Sequence of chain 1.M:
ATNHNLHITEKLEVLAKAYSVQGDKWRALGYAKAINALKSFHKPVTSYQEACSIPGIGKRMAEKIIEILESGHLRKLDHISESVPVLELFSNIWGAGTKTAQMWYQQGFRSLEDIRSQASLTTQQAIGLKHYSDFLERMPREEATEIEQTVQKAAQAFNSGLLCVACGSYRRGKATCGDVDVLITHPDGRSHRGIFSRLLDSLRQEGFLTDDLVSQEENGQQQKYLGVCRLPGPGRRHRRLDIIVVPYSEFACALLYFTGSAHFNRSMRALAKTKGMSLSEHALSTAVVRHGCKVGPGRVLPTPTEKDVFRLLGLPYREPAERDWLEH

Binding-site contacts:
Ligand atom OP2 contacts residue GLY102 of chain 1.M at 3.8 Å.
Ligand atom OP1 contacts residue ARG245 of chain 1.M at 2.9 Å (salt-bridge).
Ligand atom N4 contacts residue 1S01 of chain 1.PA at 3.6 Å (h-bond).
Ligand atom OP1 contacts residue LYS104 of chain 1.M at 3.8 Å.
Ligand atom C5' contacts residue GLY102 of chain 1.M at 3.4 Å.
Ligand atom OP2 contacts residue CA1 of chain 1.SA at 3.8 Å.
Ligand atom OP1 contacts residue GLY102 of chain 1.M at 2.7 Å (h-bond).
Ligand atom OP1 contacts residue ILE98 of chain 1.M at 3.6 Å (h-bond).
Ligand atom OP1 contacts residue TRP99 of chain 1.M at 3.1 Å (h-bond).
Ligand atom C4' contacts residue LYS229 of chain 1.M at 3.7 Å.
Ligand atom C4' contacts residue TRP99 of chain 1.M at 3.6 Å (hydrophobic).
Ligand atom O3' contacts residue TRP99 of chain 1.M at 3.4 Å.
Ligand atom C1' contacts residue LYS229 of chain 1.M at 3.8 Å.
Ligand atom O3' contacts residue ALA101 of chain 1.M at 3.7 Å.
Ligand atom O3' contacts residue PHE263 of chain 1.M at 3.7 Å.
Ligand atom OP1 contacts residue LYS104 of chain 1.M at 3.5 Å.
Ligand atom O5' contacts residue GLY102 of chain 1.M at 3.4 Å (h-bond).
Ligand atom OP1 contacts residue THR105 of chain 1.M at 2.6 Å (h-bond).
Ligand atom C3' contacts residue LYS229 of chain 1.M at 3.7 Å.
Ligand atom OP2 contacts residue LYS104 of chain 1.M at 3.0 Å (salt-bridge).
Ligand atom O3' contacts residue THR105 of chain 1.M at 3.9 Å.
Ligand atom O3' contacts residue GLY100 of chain 1.M at 3.4 Å.
Ligand atom O3' contacts residue LYS104 of chain 1.M at 3.8 Å.
Ligand atom OP1 contacts residue ALA101 of chain 1.M at 3.4 Å (h-bond).
Ligand atom P contacts residue CA1 of chain 1.SA at 3.5 Å.
Ligand atom OP1 contacts residue GLY100 of chain 1.M at 2.9 Å (h-bond).
Ligand atom P contacts residue THR105 of chain 1.M at 3.8 Å.
Ligand atom C5 contacts residue 1S01 of chain 1.PA at 3.6 Å.
Ligand atom C4 contacts residue 1S01 of chain 1.PA at 3.8 Å.
Ligand atom OP1 contacts residue ALA101 of chain 1.M at 3.9 Å.
Ligand atom OP1 contacts residue TRP99 of chain 1.M at 3.8 Å.
Ligand atom C5' contacts residue GLY100 of chain 1.M at 3.4 Å.
Ligand atom OP1 contacts residue CA1 of chain 1.SA at 2.4 Å.
Ligand atom O2 contacts residue TYR262 of chain 1.M at 3.8 Å.
Ligand atom C4' contacts residue GLY100 of chain 1.M at 3.5 Å.
Ligand atom C5' contacts residue TRP99 of chain 1.M at 3.9 Å (hydrophobic).
Ligand atom OP2 contacts residue THR103 of chain 1.M at 3.5 Å (h-bond).
Ligand atom P contacts residue LYS104 of chain 1.M at 3.8 Å.
Ligand atom P contacts residue GLY102 of chain 1.M at 3.6 Å.
Ligand atom O3' contacts residue LYS229 of chain 1.M at 2.9 Å (salt-bridge).

The protein below binds the small molecule below.
Small molecule (SMILES): Cc1cn([C@H]2C[C@H](O[P](=O)(O)OC[C@H]3O[C@@H](n4cnc5c(N)ncnc54)C[C@@H]3O[P](=O)(O)OC[C@H]3O[C@@H](n4ccc(N)nc4=O)C[C@@H]3O)[C@@H](CO[P](=O)(O)O[C@H]3C[C@H](n4cnc5c(=O)nc(N)[nH]c54)O[C@@H]3CO[P](=O)(O)O[C@H]3C[C@H](n4cnc5c(N)ncnc54)O[C@@H]3CO[P](=O)(O)O[C@H]3C[C@H](n4ccc(N)nc4=O)O[C@@H]3CO)O2)c(=O)[nH]c1=O